This protein binds this small molecule.
Small molecule (SMILES): Nc1ncnc2[nH]cnc12

Sequence of chain 3.E:
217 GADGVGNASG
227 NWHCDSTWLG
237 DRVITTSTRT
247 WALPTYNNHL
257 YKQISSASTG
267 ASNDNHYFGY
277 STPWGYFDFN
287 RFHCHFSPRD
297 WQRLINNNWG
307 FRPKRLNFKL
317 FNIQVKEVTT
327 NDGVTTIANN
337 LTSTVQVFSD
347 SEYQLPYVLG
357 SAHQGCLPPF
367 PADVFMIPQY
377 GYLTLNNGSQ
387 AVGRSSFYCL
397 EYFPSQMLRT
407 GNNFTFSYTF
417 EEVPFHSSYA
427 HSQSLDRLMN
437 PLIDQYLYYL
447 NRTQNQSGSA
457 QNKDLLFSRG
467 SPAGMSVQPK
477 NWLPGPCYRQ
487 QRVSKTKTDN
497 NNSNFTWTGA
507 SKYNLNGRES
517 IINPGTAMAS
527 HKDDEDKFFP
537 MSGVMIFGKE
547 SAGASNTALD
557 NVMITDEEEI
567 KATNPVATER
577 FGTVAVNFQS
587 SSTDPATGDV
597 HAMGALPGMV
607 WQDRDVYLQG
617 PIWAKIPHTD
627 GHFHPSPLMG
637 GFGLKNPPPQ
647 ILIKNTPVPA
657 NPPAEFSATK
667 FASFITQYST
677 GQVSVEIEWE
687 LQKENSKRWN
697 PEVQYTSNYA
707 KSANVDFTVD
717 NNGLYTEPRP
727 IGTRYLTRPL

Binding-site contacts:
Ligand atom N7 contacts residue SER632 of chain 3.E at 3.7 Å.
Ligand atom N6 contacts residue GLY639 of chain 3.E at 3.5 Å (h-bond).
Ligand atom C6 contacts residue GLY639 of chain 3.E at 3.7 Å.
Ligand atom C8 contacts residue HIS630 of chain 3.E at 3.3 Å.
Ligand atom C6 contacts residue SER632 of chain 3.E at 4.0 Å.
Ligand atom N3 contacts residue GLY639 of chain 3.E at 4.2 Å.
Ligand atom C2 contacts residue PRO631 of chain 3.E at 4.2 Å (hydrophobic).
Ligand atom N6 contacts residue PRO633 of chain 3.E at 4.4 Å.
Ligand atom N1 contacts residue PHE638 of chain 3.E at 4.1 Å.
Ligand atom N6 contacts residue GLY637 of chain 3.E at 3.4 Å (h-bond).
Ligand atom C2 contacts residue GLY639 of chain 3.E at 2.9 Å.
Ligand atom C6 contacts residue PRO631 of chain 3.E at 4.3 Å (hydrophobic).
Ligand atom N3 contacts residue PRO631 of chain 3.E at 4.1 Å.
Ligand atom N1 contacts residue GLY639 of chain 3.E at 3.0 Å (h-bond).
Ligand atom N9 contacts residue HIS630 of chain 3.E at 4.4 Å.
Ligand atom N7 contacts residue HIS630 of chain 3.E at 3.7 Å.
Ligand atom N6 contacts residue SER632 of chain 3.E at 3.6 Å.
Ligand atom C5 contacts residue SER632 of chain 3.E at 3.9 Å.
Ligand atom N9 contacts residue PRO631 of chain 3.E at 3.8 Å.
Ligand atom N7 contacts residue ASP609 of chain 3.E at 4.0 Å.
Ligand atom C4 contacts residue PRO631 of chain 3.E at 4.2 Å (hydrophobic).
Ligand atom C5 contacts residue PRO631 of chain 3.E at 4.4 Å (hydrophobic).
Ligand atom N6 contacts residue PHE638 of chain 3.E at 3.7 Å.
Ligand atom N1 contacts residue PRO631 of chain 3.E at 4.2 Å.
Ligand atom C5 contacts residue PRO420 of chain 3.E at 4.5 Å (hydrophobic).
Ligand atom C2 contacts residue ILE622 of chain 3.E at 4.3 Å (hydrophobic).